Sequence of chain 1.B:
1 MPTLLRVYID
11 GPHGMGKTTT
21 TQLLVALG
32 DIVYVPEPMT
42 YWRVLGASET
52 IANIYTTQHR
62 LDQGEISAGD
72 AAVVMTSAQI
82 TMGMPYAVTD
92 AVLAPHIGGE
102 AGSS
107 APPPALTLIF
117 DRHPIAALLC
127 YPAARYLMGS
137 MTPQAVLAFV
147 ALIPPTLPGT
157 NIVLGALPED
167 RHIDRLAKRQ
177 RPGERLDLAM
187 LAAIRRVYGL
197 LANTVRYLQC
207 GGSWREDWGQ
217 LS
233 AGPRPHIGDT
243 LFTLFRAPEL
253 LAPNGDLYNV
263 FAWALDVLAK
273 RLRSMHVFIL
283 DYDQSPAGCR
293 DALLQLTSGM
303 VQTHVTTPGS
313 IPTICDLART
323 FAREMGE

A small-molecule ligand and the protein it binds are described below.
Small molecule (SMILES): Nc1nc2c(ncn2CCC(CO)CO)c(=O)[nH]1

Binding-site contacts:
Ligand atom N2 contacts residue MET83 of chain 1.B at 3.4 Å.
Ligand atom C3' contacts residue HIS13 of chain 1.B at 3.0 Å.
Ligand atom C6 contacts residue TYR127 of chain 1.B at 3.8 Å (hydrophobic).
Ligand atom C2 contacts residue MET83 of chain 1.B at 3.7 Å (hydrophobic).
Ligand atom O4' contacts residue TRP43 of chain 1.B at 3.0 Å.
Ligand atom N1 contacts residue GLN80 of chain 1.B at 2.7 Å (h-bond).
Ligand atom N1 contacts residue ILE55 of chain 1.B at 3.9 Å.
Ligand atom C2 contacts residue TYR127 of chain 1.B at 3.4 Å (hydrophobic).
Ligand atom N2 contacts residue GLN80 of chain 1.B at 3.2 Å (h-bond).
Ligand atom C3' contacts residue GLU180 of chain 1.B at 3.5 Å.
Ligand atom O6 contacts residue ILE55 of chain 1.B at 3.6 Å.
Ligand atom C12 contacts residue ILE52 of chain 1.B at 3.8 Å (hydrophobic).
Ligand atom C6 contacts residue ILE55 of chain 1.B at 3.7 Å (hydrophobic).
Ligand atom O4' contacts residue GLU38 of chain 1.B at 2.9 Å (salt-bridge).
Ligand atom C4 contacts residue TYR127 of chain 1.B at 3.3 Å (hydrophobic).
Ligand atom O6 contacts residue GLN80 of chain 1.B at 2.6 Å (h-bond).
Ligand atom O6 contacts residue MET76 of chain 1.B at 3.5 Å.
Ligand atom C2 contacts residue GLN80 of chain 1.B at 3.4 Å.
Ligand atom N7 contacts residue ILE55 of chain 1.B at 3.9 Å.
Ligand atom C3' contacts residue GLN176 of chain 1.B at 3.9 Å.
Ligand atom N9 contacts residue TYR127 of chain 1.B at 3.6 Å.
Ligand atom C4 contacts residue MET83 of chain 1.B at 3.9 Å (hydrophobic).
Ligand atom N3 contacts residue MET83 of chain 1.B at 3.4 Å.
Ligand atom O6 contacts residue ARG131 of chain 1.B at 3.0 Å (salt-bridge).
Ligand atom N7 contacts residue TYR127 of chain 1.B at 3.9 Å.
Ligand atom C4' contacts residue GLU38 of chain 1.B at 3.9 Å.
Ligand atom N3 contacts residue TYR127 of chain 1.B at 3.5 Å.
Ligand atom N2 contacts residue TYR127 of chain 1.B at 3.6 Å.
Ligand atom C8 contacts residue TYR127 of chain 1.B at 3.8 Å (hydrophobic).
Ligand atom C6 contacts residue GLN80 of chain 1.B at 3.1 Å.
Ligand atom C5 contacts residue TYR127 of chain 1.B at 3.4 Å (hydrophobic).
Ligand atom N7 contacts residue ARG131 of chain 1.B at 3.6 Å.
Ligand atom O3' contacts residue GLU180 of chain 1.B at 3.2 Å (salt-bridge).
Ligand atom O4' contacts residue ILE52 of chain 1.B at 3.8 Å.
Ligand atom C8 contacts residue TYR56 of chain 1.B at 3.9 Å (hydrophobic).
Ligand atom N1 contacts residue TYR127 of chain 1.B at 3.4 Å.
Ligand atom O4' contacts residue ARG177 of chain 1.B at 3.9 Å.
Ligand atom O3' contacts residue TYR56 of chain 1.B at 2.8 Å (h-bond).
Ligand atom O3' contacts residue HIS13 of chain 1.B at 3.4 Å.
Ligand atom C2' contacts residue ARG177 of chain 1.B at 3.9 Å.